Binding-site contacts:
Ligand atom CG contacts residue ILE179 of chain 1.B at 3.6 Å (hydrophobic).
Ligand atom CA2 contacts residue HIS43 of chain 1.B at 3.5 Å.
Ligand atom O contacts residue TRP227 of chain 1.B at 3.2 Å.
Ligand atom CD3 contacts residue TRP227 of chain 1.B at 3.8 Å (hydrophobic).
Ligand atom NH2 contacts residue ASP199 of chain 1.B at 2.7 Å (salt-bridge).
Ligand atom CA1 contacts residue LEU96 of chain 1.B at 3.7 Å (hydrophobic).
Ligand atom CD1 contacts residue TRP227 of chain 1.B at 3.6 Å (hydrophobic).
Ligand atom NH1 contacts residue GLY238 of chain 1.B at 3.5 Å.
Ligand atom N contacts residue GLY228 of chain 1.B at 2.8 Å (h-bond).
Ligand atom O contacts residue GLY228 of chain 1.B at 3.0 Å (h-bond).
Ligand atom C2 contacts residue HIS43 of chain 1.B at 2.8 Å.
Ligand atom NH1 contacts residue ALA200 of chain 1.B at 3.3 Å (h-bond).
Ligand atom NH1 contacts residue ASP199 of chain 1.B at 3.0 Å (salt-bridge).
Ligand atom N2 contacts residue SER205 of chain 1.B at 3.1 Å (h-bond).
Ligand atom C2 contacts residue SER205 of chain 1.B at 1.8 Å.
Ligand atom C contacts residue GLY228 of chain 1.B at 3.6 Å.
Ligand atom CA2 contacts residue SER205 of chain 1.B at 2.4 Å.
Ligand atom CE1 contacts residue LEU96 of chain 1.B at 3.6 Å (hydrophobic).
Ligand atom CG1 contacts residue TYR47 of chain 1.B at 3.6 Å (hydrophobic).
Ligand atom NE contacts residue GLY228 of chain 1.B at 3.7 Å.
Ligand atom NH2 contacts residue ALA200 of chain 1.B at 3.2 Å (h-bond).
Ligand atom CB2 contacts residue SER205 of chain 1.B at 2.6 Å.
Ligand atom CZ1 contacts residue ALA200 of chain 1.B at 3.2 Å (hydrophobic).
Ligand atom NH1 contacts residue TRP227 of chain 1.B at 3.7 Å.
Ligand atom CD1 contacts residue ILE179 of chain 1.B at 3.6 Å (hydrophobic).
Ligand atom N2 contacts residue SER226 of chain 1.B at 2.9 Å (h-bond).
Ligand atom CB2 contacts residue SER226 of chain 1.B at 3.8 Å.
Ligand atom C3 contacts residue SER205 of chain 1.B at 2.6 Å.
Ligand atom CA contacts residue GLY228 of chain 1.B at 3.4 Å.
Ligand atom O2 contacts residue GLY203 of chain 1.B at 3.2 Å (h-bond).
Ligand atom CB contacts residue GLY228 of chain 1.B at 3.2 Å.
Ligand atom CZ contacts residue GLU94 of chain 1.B at 3.5 Å.
Ligand atom CB1 contacts residue HIS43 of chain 1.B at 3.7 Å.
Ligand atom N2 contacts residue HIS43 of chain 1.B at 3.2 Å.
Ligand atom CZ1 contacts residue ASP199 of chain 1.B at 3.6 Å.
Ligand atom NH2 contacts residue CYS231 of chain 1.B at 3.7 Å.
Ligand atom NH2 contacts residue GLY230 of chain 1.B at 2.9 Å (h-bond).
Ligand atom O2 contacts residue SER205 of chain 1.B at 2.1 Å (h-bond).
Ligand atom C3 contacts residue HIS43 of chain 1.B at 1.6 Å.
Ligand atom O2 contacts residue HIS43 of chain 1.B at 3.7 Å.

This small molecule binds to this protein.
Small molecule (SMILES): NC(=[NH2+])NCCC[C@H](NC(=O)[C@@H]1CCCN1C(=O)[C@H](N)Cc1ccccc1)[C@H](O)CCl

Sequence of chain 1.B:
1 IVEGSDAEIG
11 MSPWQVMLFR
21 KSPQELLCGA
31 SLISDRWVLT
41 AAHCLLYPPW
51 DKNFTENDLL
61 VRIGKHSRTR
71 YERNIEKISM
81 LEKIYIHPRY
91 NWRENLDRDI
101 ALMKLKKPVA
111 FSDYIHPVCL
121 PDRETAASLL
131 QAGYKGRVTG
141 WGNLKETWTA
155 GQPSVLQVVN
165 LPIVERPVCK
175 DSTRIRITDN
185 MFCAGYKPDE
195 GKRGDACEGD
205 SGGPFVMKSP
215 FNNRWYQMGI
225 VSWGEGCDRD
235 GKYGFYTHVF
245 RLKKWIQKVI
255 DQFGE